Sequence of chain 1.E:
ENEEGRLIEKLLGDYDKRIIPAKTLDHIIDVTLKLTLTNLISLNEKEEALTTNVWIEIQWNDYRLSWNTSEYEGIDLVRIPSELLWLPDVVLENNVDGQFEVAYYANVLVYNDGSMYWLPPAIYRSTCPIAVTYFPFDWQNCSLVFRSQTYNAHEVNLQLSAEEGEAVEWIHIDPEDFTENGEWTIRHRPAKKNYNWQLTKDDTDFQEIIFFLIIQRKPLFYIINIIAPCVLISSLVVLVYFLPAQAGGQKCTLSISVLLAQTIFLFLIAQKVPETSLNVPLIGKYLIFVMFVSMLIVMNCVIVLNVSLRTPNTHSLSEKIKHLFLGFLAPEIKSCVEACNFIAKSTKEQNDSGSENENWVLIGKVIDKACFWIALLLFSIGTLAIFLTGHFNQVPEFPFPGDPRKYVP

Binding-site contacts:
Ligand atom C10 contacts residue ILE223 of chain 1.E at 4.5 Å (hydrophobic).
Ligand atom C18 contacts residue ILE227 of chain 1.E at 3.9 Å (hydrophobic).
Ligand atom C23 contacts residue POV1 of chain 1.AA at 4.3 Å.
Ligand atom C19 contacts residue ILE227 of chain 1.E at 4.3 Å (hydrophobic).
Ligand atom C6 contacts residue PHE467 of chain 1.E at 3.2 Å (hydrophobic).
Ligand atom C18 contacts residue ALA228 of chain 1.E at 4.5 Å (hydrophobic).
Ligand atom C4 contacts residue HIS471 of chain 1.E at 3.7 Å.
Ligand atom C7 contacts residue PHE467 of chain 1.E at 3.9 Å (hydrophobic).
Ligand atom C5 contacts residue PHE467 of chain 1.E at 3.6 Å (hydrophobic).
Ligand atom C27 contacts residue POV1 of chain 1.AA at 4.0 Å.
Ligand atom C21 contacts residue POV1 of chain 1.AA at 3.6 Å.
Ligand atom C2 contacts residue PHE137 of chain 1.E at 3.7 Å (hydrophobic).
Ligand atom C20 contacts residue VAL231 of chain 1.E at 3.7 Å (hydrophobic).
Ligand atom C4 contacts residue PHE137 of chain 1.E at 3.8 Å (hydrophobic).
Ligand atom C3 contacts residue HIS471 of chain 1.E at 3.4 Å.
Ligand atom C2 contacts residue ILE223 of chain 1.E at 3.6 Å (hydrophobic).
Ligand atom C21 contacts residue LEU232 of chain 1.E at 4.3 Å (hydrophobic).
Ligand atom C25 contacts residue POV1 of chain 1.AA at 3.9 Å.
Ligand atom C22 contacts residue VAL231 of chain 1.E at 3.6 Å (hydrophobic).
Ligand atom C19 contacts residue PHE137 of chain 1.E at 3.4 Å (hydrophobic).
Ligand atom C1 contacts residue ILE223 of chain 1.E at 3.8 Å (hydrophobic).
Ligand atom C11 contacts residue ILE223 of chain 1.E at 4.4 Å (hydrophobic).
Ligand atom C12 contacts residue POV1 of chain 1.AA at 4.4 Å.
Ligand atom C23 contacts residue LEU232 of chain 1.E at 4.4 Å (hydrophobic).
Ligand atom C19 contacts residue ILE223 of chain 1.E at 3.7 Å (hydrophobic).
Ligand atom C8 contacts residue PHE467 of chain 1.E at 4.4 Å (hydrophobic).
Ligand atom C16 contacts residue VAL231 of chain 1.E at 3.8 Å (hydrophobic).
Ligand atom C3 contacts residue PHE137 of chain 1.E at 3.9 Å (hydrophobic).
Ligand atom C24 contacts residue POV1 of chain 1.AA at 4.5 Å.
Ligand atom C18 contacts residue VAL231 of chain 1.E at 3.9 Å (hydrophobic).
Ligand atom C21 contacts residue ALA228 of chain 1.E at 4.3 Å (hydrophobic).
Ligand atom C4 contacts residue PHE467 of chain 1.E at 3.4 Å (hydrophobic).
Ligand atom C17 contacts residue VAL231 of chain 1.E at 4.3 Å (hydrophobic).
Ligand atom O1 contacts residue PHE137 of chain 1.E at 3.8 Å.
Ligand atom C22 contacts residue LEU232 of chain 1.E at 4.0 Å (hydrophobic).
Ligand atom O1 contacts residue HIS471 of chain 1.E at 2.4 Å (h-bond).

A protein and the small-molecule ligand that binds it are described below.
Small molecule (SMILES): CC(C)CCC[C@@H](C)[C@H]1CC[C@H]2[C@@H]3CC=C4C[C@@H](O)CC[C@]4(C)[C@H]3CC[C@]12C